Binding-site contacts:
Ligand atom C2 contacts residue SER66 of chain 52.C at 4.4 Å.
Ligand atom O5 contacts residue THR89 of chain 52.C at 3.8 Å.
Ligand atom C7 contacts residue TYR90 of chain 52.C at 3.8 Å (hydrophobic).
Ligand atom O7 contacts residue TYR90 of chain 52.C at 3.7 Å.
Ligand atom O6 contacts residue PHE119 of chain 52.C at 2.8 Å (h-bond).
Ligand atom O6 contacts residue ASN118 of chain 52.C at 4.1 Å.
Ligand atom C6 contacts residue PHE119 of chain 52.C at 4.1 Å (hydrophobic).
Ligand atom C7 contacts residue ASN118 of chain 52.C at 3.6 Å.
Ligand atom C2 contacts residue ASN118 of chain 52.C at 2.4 Å.
Ligand atom O5 contacts residue PHE119 of chain 52.C at 4.2 Å.
Ligand atom O6 contacts residue THR89 of chain 52.C at 3.5 Å.
Ligand atom C3 contacts residue ASN118 of chain 52.C at 3.8 Å.
Ligand atom C5 contacts residue THR120 of chain 52.C at 4.0 Å.
Ligand atom C6 contacts residue THR89 of chain 52.C at 4.2 Å.
Ligand atom O6 contacts residue THR120 of chain 52.C at 3.1 Å (h-bond).
Ligand atom C1 contacts residue SER66 of chain 52.C at 4.2 Å.
Ligand atom C1 contacts residue THR89 of chain 52.C at 3.9 Å.
Ligand atom C8 contacts residue ASN118 of chain 52.C at 3.9 Å.
Ligand atom C6 contacts residue THR120 of chain 52.C at 3.4 Å.
Ligand atom C5 contacts residue THR89 of chain 52.C at 4.1 Å.
Ligand atom C5 contacts residue ASN118 of chain 52.C at 3.7 Å.
Ligand atom C8 contacts residue TYR90 of chain 52.C at 3.9 Å (hydrophobic).
Ligand atom C1 contacts residue ASN118 of chain 52.C at 1.4 Å.
Ligand atom C4 contacts residue ASN118 of chain 52.C at 4.2 Å.
Ligand atom O5 contacts residue ASN118 of chain 52.C at 2.4 Å (h-bond).
Ligand atom O5 contacts residue THR120 of chain 52.C at 3.4 Å (h-bond).
Ligand atom O7 contacts residue ASN118 of chain 52.C at 4.5 Å.
Ligand atom N2 contacts residue ASN118 of chain 52.C at 2.9 Å (h-bond).
Ligand atom N2 contacts residue TYR90 of chain 52.C at 4.5 Å.

Sequence of chain 52.C:
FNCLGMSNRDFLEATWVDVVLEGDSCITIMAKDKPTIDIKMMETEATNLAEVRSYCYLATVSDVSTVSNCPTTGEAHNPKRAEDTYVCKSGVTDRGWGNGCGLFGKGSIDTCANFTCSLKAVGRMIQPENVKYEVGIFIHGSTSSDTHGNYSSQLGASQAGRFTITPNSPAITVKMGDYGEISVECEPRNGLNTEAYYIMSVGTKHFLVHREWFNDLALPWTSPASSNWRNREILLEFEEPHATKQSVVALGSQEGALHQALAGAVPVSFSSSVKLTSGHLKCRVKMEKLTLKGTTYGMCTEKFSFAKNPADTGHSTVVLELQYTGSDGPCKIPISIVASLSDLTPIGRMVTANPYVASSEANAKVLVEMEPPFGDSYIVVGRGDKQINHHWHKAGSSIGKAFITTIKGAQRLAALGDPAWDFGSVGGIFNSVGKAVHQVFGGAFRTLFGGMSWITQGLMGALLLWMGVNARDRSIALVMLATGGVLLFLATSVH

A protein and the small-molecule ligand that binds it are described below.
Small molecule (SMILES): CC(=O)N[C@@H]1[C@@H](O)[C@H](O)[C@@H](CO)O[C@H]1O